Binding-site contacts:
Ligand atom C7 contacts residue ASN62 of chain 1.E at 3.2 Å.
Ligand atom C1 contacts residue ASN62 of chain 1.E at 1.4 Å.
Ligand atom C3 contacts residue ASN62 of chain 1.E at 3.7 Å.
Ligand atom C8 contacts residue PRO60 of chain 1.E at 3.3 Å (hydrophobic).
Ligand atom C8 contacts residue ASN62 of chain 1.E at 4.4 Å.
Ligand atom C8 contacts residue PRO59 of chain 1.E at 3.9 Å (hydrophobic).
Ligand atom N2 contacts residue PRO60 of chain 1.E at 3.4 Å (h-bond).
Ligand atom C1 contacts residue PRO60 of chain 1.E at 4.4 Å (hydrophobic).
Ligand atom O3 contacts residue PRO59 of chain 1.E at 4.3 Å.
Ligand atom O5 contacts residue ASN62 of chain 1.E at 2.4 Å (h-bond).
Ligand atom C7 contacts residue PRO59 of chain 1.E at 4.5 Å (hydrophobic).
Ligand atom C7 contacts residue PRO60 of chain 1.E at 3.6 Å (hydrophobic).
Ligand atom N2 contacts residue PRO59 of chain 1.E at 3.8 Å.
Ligand atom N2 contacts residue ASN62 of chain 1.E at 2.9 Å (h-bond).
Ligand atom C4 contacts residue ASN62 of chain 1.E at 4.3 Å.
Ligand atom C5 contacts residue ASN62 of chain 1.E at 3.7 Å.
Ligand atom C8 contacts residue ASN55 of chain 1.E at 3.4 Å.
Ligand atom C2 contacts residue ASN62 of chain 1.E at 2.4 Å.
Ligand atom O7 contacts residue ASN62 of chain 1.E at 3.1 Å (h-bond).

Sequence of chain 1.E:
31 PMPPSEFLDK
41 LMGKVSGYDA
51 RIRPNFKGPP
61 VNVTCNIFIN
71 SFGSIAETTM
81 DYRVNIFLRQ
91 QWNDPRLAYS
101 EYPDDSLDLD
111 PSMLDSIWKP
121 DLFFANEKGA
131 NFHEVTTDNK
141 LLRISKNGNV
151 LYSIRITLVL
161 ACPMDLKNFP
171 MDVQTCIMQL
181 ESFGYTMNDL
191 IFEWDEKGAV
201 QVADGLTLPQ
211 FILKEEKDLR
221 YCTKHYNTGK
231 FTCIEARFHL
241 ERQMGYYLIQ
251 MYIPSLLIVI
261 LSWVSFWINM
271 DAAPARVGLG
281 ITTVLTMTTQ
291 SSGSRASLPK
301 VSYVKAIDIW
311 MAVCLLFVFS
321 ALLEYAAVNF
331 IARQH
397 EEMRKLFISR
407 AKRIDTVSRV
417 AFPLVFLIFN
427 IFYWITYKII

The small molecule below binds the protein below.
Small molecule (SMILES): CC(=O)N[C@H]1[C@H](O[C@H]2[C@H](O)[C@@H](NC(C)=O)CO[C@@H]2CO)O[C@H](CO)[C@@H](O)[C@@H]1O